Binding-site contacts:
Ligand atom C3' contacts residue ASP134 of chain 1.D at 3.5 Å.
Ligand atom C3' contacts residue ILE150 of chain 1.D at 3.8 Å (hydrophobic).
Ligand atom C2' contacts residue LEU137 of chain 1.D at 3.9 Å (hydrophobic).
Ligand atom N9 contacts residue LEU137 of chain 1.D at 3.8 Å.
Ligand atom C2 contacts residue ILE17 of chain 1.D at 3.8 Å (hydrophobic).
Ligand atom O4' contacts residue GLY18 of chain 1.D at 3.5 Å.
Ligand atom C5 contacts residue ILE25 of chain 1.D at 4.0 Å (hydrophobic).
Ligand atom C4 contacts residue LEU137 of chain 1.D at 3.4 Å (hydrophobic).
Ligand atom O3' contacts residue ASP134 of chain 1.D at 2.6 Å (salt-bridge).
Ligand atom N3 contacts residue ILE17 of chain 1.D at 3.5 Å.
Ligand atom C2 contacts residue LEU137 of chain 1.D at 3.9 Å (hydrophobic).
Ligand atom N3 contacts residue LEU137 of chain 1.D at 3.6 Å.
Ligand atom C5' contacts residue SER19 of chain 1.D at 3.4 Å.
Ligand atom N6 contacts residue GLU85 of chain 1.D at 3.1 Å (salt-bridge).
Ligand atom C8 contacts residue ILE150 of chain 1.D at 3.6 Å (hydrophobic).
Ligand atom N1 contacts residue LEU87 of chain 1.D at 2.9 Å (h-bond).
Ligand atom N7 contacts residue ILE150 of chain 1.D at 3.9 Å.
Ligand atom O5' contacts residue GLY20 of chain 1.D at 3.9 Å.
Ligand atom C6 contacts residue LEU87 of chain 1.D at 3.9 Å (hydrophobic).
Ligand atom O4' contacts residue ILE25 of chain 1.D at 3.7 Å.
Ligand atom C2 contacts residue LEU87 of chain 1.D at 3.3 Å (hydrophobic).
Ligand atom O2' contacts residue ILE17 of chain 1.D at 3.9 Å.
Ligand atom N6 contacts residue MET84 of chain 1.D at 3.3 Å (h-bond).
Ligand atom N1 contacts residue LEU86 of chain 1.D at 3.8 Å.
Ligand atom N7 contacts residue ILE25 of chain 1.D at 3.8 Å.
Ligand atom N6 contacts residue LEU87 of chain 1.D at 3.9 Å.
Ligand atom C2 contacts residue EDO1 of chain 1.DA at 4.0 Å.
Ligand atom N7 contacts residue MET84 of chain 1.D at 3.5 Å.
Ligand atom O4' contacts residue ILE17 of chain 1.D at 4.0 Å.
Ligand atom C8 contacts residue ILE25 of chain 1.D at 3.7 Å (hydrophobic).
Ligand atom N6 contacts residue ALA38 of chain 1.D at 3.5 Å.
Ligand atom C6 contacts residue ALA38 of chain 1.D at 3.5 Å (hydrophobic).
Ligand atom N9 contacts residue ILE25 of chain 1.D at 3.9 Å.
Ligand atom C5 contacts residue LEU137 of chain 1.D at 3.6 Å (hydrophobic).
Ligand atom C1' contacts residue ILE17 of chain 1.D at 4.0 Å (hydrophobic).
Ligand atom O5' contacts residue ILE150 of chain 1.D at 3.4 Å.
Ligand atom N1 contacts residue ALA38 of chain 1.D at 3.6 Å.
Ligand atom C2 contacts residue LEU86 of chain 1.D at 3.7 Å (hydrophobic).
Ligand atom C4' contacts residue GLY18 of chain 1.D at 4.0 Å.
Ligand atom O5' contacts residue ILE25 of chain 1.D at 3.9 Å.

Sequence of chain 1.D:
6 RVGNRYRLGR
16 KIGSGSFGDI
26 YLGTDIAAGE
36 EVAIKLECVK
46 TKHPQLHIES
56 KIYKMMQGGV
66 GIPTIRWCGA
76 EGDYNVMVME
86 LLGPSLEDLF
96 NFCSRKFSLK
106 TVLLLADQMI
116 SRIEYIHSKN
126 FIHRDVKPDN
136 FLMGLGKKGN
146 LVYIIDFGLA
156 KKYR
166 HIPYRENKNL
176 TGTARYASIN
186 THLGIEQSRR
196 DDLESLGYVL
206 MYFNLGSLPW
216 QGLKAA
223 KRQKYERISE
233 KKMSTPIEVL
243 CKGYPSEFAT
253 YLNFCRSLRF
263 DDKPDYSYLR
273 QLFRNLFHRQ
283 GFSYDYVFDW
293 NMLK

This small molecule binds to this protein.
Small molecule (SMILES): Nc1ncnc2c1ncn2[C@@H]1O[C@H](CO)[C@@H](O)[C@H]1O